The small molecule below binds the protein below.
Small molecule (SMILES): CC(=O)N[C@@H]1[C@@H](O)[C@H](O)[C@@H](CO)O[C@H]1O

Sequence of chain 1.D:
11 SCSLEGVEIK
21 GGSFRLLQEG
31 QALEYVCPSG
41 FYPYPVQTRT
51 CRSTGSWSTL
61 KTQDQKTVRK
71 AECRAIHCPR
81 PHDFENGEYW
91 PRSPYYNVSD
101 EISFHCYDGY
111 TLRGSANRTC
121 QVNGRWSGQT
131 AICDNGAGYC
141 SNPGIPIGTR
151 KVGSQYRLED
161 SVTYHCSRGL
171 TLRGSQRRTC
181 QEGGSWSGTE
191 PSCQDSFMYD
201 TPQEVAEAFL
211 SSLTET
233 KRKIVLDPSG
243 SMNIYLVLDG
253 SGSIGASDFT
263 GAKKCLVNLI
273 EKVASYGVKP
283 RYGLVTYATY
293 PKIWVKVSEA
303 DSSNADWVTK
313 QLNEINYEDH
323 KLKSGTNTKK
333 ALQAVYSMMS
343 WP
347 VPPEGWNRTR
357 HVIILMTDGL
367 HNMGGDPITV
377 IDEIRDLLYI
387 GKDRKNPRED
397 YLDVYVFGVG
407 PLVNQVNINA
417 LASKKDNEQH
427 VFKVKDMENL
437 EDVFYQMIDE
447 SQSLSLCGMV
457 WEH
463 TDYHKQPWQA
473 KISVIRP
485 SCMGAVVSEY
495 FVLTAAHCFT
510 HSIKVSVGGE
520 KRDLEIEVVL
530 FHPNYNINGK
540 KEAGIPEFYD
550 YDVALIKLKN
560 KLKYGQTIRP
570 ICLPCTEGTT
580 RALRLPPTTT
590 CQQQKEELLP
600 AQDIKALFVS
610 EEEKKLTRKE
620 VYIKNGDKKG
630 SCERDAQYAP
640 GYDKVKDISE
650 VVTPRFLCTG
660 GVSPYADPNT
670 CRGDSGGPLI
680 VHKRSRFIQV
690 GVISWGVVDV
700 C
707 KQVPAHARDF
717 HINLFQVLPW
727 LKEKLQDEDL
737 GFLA

Binding-site contacts:
Ligand atom C8 contacts residue ASN117 of chain 1.D at 3.4 Å.
Ligand atom O7 contacts residue ALA116 of chain 1.D at 4.2 Å.
Ligand atom C1 contacts residue ASN117 of chain 1.D at 1.4 Å.
Ligand atom C3 contacts residue ASN117 of chain 1.D at 3.6 Å.
Ligand atom O6 contacts residue GLU101 of chain 1.D at 4.4 Å.
Ligand atom C4 contacts residue ASN117 of chain 1.D at 4.1 Å.
Ligand atom O5 contacts residue ASN117 of chain 1.D at 2.4 Å (h-bond).
Ligand atom C2 contacts residue ASN117 of chain 1.D at 2.2 Å.
Ligand atom O5 contacts residue GLU101 of chain 1.D at 3.9 Å.
Ligand atom O7 contacts residue ASN117 of chain 1.D at 4.2 Å.
Ligand atom N2 contacts residue ASN117 of chain 1.D at 2.7 Å (h-bond).
Ligand atom C1 contacts residue GLU101 of chain 1.D at 4.4 Å.
Ligand atom C7 contacts residue ASN117 of chain 1.D at 3.2 Å.
Ligand atom C5 contacts residue ASN117 of chain 1.D at 3.7 Å.